The protein below binds the small molecule below.
Small molecule (SMILES): CCO/N=C/c1ccc(OCCCCCN2CCN(c3ccncc3)C2=O)cc1

Sequence of chain 2.C:
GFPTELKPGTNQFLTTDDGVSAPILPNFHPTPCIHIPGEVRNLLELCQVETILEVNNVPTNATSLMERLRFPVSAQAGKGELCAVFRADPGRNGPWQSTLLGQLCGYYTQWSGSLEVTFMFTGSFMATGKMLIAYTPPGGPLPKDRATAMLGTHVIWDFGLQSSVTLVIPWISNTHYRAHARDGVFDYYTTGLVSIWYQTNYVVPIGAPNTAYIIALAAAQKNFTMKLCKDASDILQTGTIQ

Sequence of chain 2.A:
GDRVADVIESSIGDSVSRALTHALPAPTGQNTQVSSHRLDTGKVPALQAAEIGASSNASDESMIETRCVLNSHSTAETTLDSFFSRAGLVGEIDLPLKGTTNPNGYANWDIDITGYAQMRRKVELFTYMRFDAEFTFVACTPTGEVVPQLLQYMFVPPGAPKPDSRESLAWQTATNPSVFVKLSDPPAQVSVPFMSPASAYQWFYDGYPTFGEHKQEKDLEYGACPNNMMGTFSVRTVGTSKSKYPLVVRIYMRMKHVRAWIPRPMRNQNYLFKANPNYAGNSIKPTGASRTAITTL

Binding-site contacts:
Ligand atom CAG contacts residue GLN202 of chain 2.A at 3.5 Å.
Ligand atom NBB contacts residue TRP203 of chain 2.A at 3.9 Å.
Ligand atom CAS contacts residue ASN228 of chain 2.A at 3.7 Å.
Ligand atom CAA contacts residue PRO177 of chain 2.A at 3.3 Å (hydrophobic).
Ligand atom CAI contacts residue PHE135 of chain 2.A at 3.7 Å (hydrophobic).
Ligand atom CAG contacts residue TRP203 of chain 2.A at 3.6 Å (hydrophobic).
Ligand atom CAH contacts residue PHE155 of chain 2.A at 3.7 Å (hydrophobic).
Ligand atom CAJ contacts residue PHE155 of chain 2.A at 3.8 Å (hydrophobic).
Ligand atom CAP contacts residue PHE135 of chain 2.A at 3.6 Å (hydrophobic).
Ligand atom CAA contacts residue SER178 of chain 2.A at 3.5 Å.
Ligand atom NBC contacts residue TRP203 of chain 2.A at 3.2 Å.
Ligand atom CAD contacts residue ASP112 of chain 2.A at 3.7 Å.
Ligand atom CAC contacts residue PHE233 of chain 2.A at 3.9 Å (hydrophobic).
Ligand atom OAB contacts residue TRP203 of chain 2.A at 3.8 Å.
Ligand atom CAP contacts residue ILE111 of chain 2.A at 3.6 Å (hydrophobic).
Ligand atom OAB contacts residue ILE113 of chain 2.A at 3.2 Å (h-bond).
Ligand atom CAF contacts residue TRP203 of chain 2.A at 3.8 Å (hydrophobic).
Ligand atom CBA contacts residue TRP203 of chain 2.A at 3.3 Å (hydrophobic).
Ligand atom CAL contacts residue PRO177 of chain 2.A at 3.7 Å (hydrophobic).
Ligand atom CAN contacts residue ILE111 of chain 2.A at 3.8 Å (hydrophobic).
Ligand atom CAL contacts residue PHE155 of chain 2.A at 3.7 Å (hydrophobic).
Ligand atom CAA contacts residue TYR153 of chain 2.A at 3.7 Å (hydrophobic).
Ligand atom CAI contacts residue VAL192 of chain 2.A at 3.9 Å (hydrophobic).
Ligand atom CAF contacts residue ASP112 of chain 2.A at 3.6 Å.
Ligand atom OAB contacts residue ASP112 of chain 2.A at 3.6 Å.
Ligand atom CAS contacts residue TYR201 of chain 2.A at 3.7 Å (hydrophobic).
Ligand atom CAE contacts residue GLN202 of chain 2.A at 3.4 Å.
Ligand atom CAS contacts residue TRP203 of chain 2.A at 3.5 Å (hydrophobic).
Ligand atom OAW contacts residue ILE111 of chain 2.A at 3.9 Å.
Ligand atom CAE contacts residue ASN228 of chain 2.A at 3.4 Å.
Ligand atom CAC contacts residue PHE137 of chain 2.A at 3.8 Å (hydrophobic).
Ligand atom CAA contacts residue VAL179 of chain 2.A at 3.3 Å (hydrophobic).
Ligand atom CBA contacts residue ASN228 of chain 2.A at 3.8 Å.
Ligand atom CAG contacts residue ASN228 of chain 2.A at 3.2 Å.
Ligand atom OAW contacts residue MET195 of chain 2.A at 3.3 Å.
Ligand atom CAR contacts residue TYR201 of chain 2.A at 3.5 Å (hydrophobic).
Ligand atom CAK contacts residue PHE135 of chain 2.A at 3.6 Å (hydrophobic).
Ligand atom CAD contacts residue THR114 of chain 2.A at 3.6 Å.
Ligand atom CAX contacts residue TRP203 of chain 2.A at 3.5 Å (hydrophobic).
Ligand atom NAT contacts residue PHE155 of chain 2.A at 3.9 Å.